A protein and the small-molecule ligand that binds it are described below.
Small molecule (SMILES): Cc1cc(N)nc(CCc2cc(CCN3CCN(C)CC3)cc(F)c2F)c1

Binding-site contacts:
Ligand atom C14 contacts residue HEM1 of chain 1.Z at 2.9 Å.
Ligand atom C07 contacts residue SER314 of chain 1.C at 3.8 Å.
Ligand atom F13 contacts residue PHE313 of chain 1.C at 3.8 Å.
Ligand atom C02 contacts residue HEM1 of chain 1.Z at 3.6 Å.
Ligand atom C11 contacts residue HEM1 of chain 1.Z at 3.6 Å.
Ligand atom F12 contacts residue VAL296 of chain 1.C at 3.2 Å.
Ligand atom N02 contacts residue TRP316 of chain 1.C at 2.9 Å (h-bond).
Ligand atom C03 contacts residue HEM1 of chain 1.Z at 3.2 Å.
Ligand atom N24 contacts residue PHE65 of chain 1.C at 3.8 Å.
Ligand atom N01 contacts residue PRO294 of chain 1.C at 3.7 Å.
Ligand atom C07 contacts residue HEM1 of chain 1.Z at 3.7 Å.
Ligand atom F12 contacts residue HEM1 of chain 1.Z at 3.4 Å.
Ligand atom C27 contacts residue TRP34 of chain 1.D at 3.3 Å (hydrophobic).
Ligand atom C06 contacts residue GLU321 of chain 1.C at 3.5 Å.
Ligand atom F13 contacts residue MET299 of chain 1.C at 2.7 Å.
Ligand atom C02 contacts residue GLU321 of chain 1.C at 3.4 Å.
Ligand atom N01 contacts residue GLU321 of chain 1.C at 2.6 Å (salt-bridge).
Ligand atom C09 contacts residue HEM1 of chain 1.Z at 3.4 Å.
Ligand atom C07 contacts residue PHE313 of chain 1.C at 3.7 Å (hydrophobic).
Ligand atom N02 contacts residue HEM1 of chain 1.Z at 3.1 Å.
Ligand atom C05 contacts residue VAL296 of chain 1.C at 3.6 Å (hydrophobic).
Ligand atom C15 contacts residue HEM1 of chain 1.Z at 3.3 Å.
Ligand atom C07 contacts residue GLY315 of chain 1.C at 3.4 Å.
Ligand atom C07 contacts residue PRO294 of chain 1.C at 3.6 Å (hydrophobic).
Ligand atom C02 contacts residue TRP316 of chain 1.C at 3.8 Å (hydrophobic).
Ligand atom C18 contacts residue HEM1 of chain 1.Z at 3.3 Å.
Ligand atom C09 contacts residue GLU321 of chain 1.C at 3.6 Å.
Ligand atom C08 contacts residue GLU321 of chain 1.C at 3.5 Å.
Ligand atom C04 contacts residue PRO294 of chain 1.C at 3.8 Å (hydrophobic).
Ligand atom C16 contacts residue HEM1 of chain 1.Z at 3.4 Å.
Ligand atom C12 contacts residue HEM1 of chain 1.Z at 3.4 Å.
Ligand atom C13 contacts residue HEM1 of chain 1.Z at 3.0 Å.
Ligand atom C06 contacts residue PRO294 of chain 1.C at 3.7 Å (hydrophobic).
Ligand atom N02 contacts residue GLU321 of chain 1.C at 2.6 Å (salt-bridge).
Ligand atom C13 contacts residue VAL296 of chain 1.C at 3.3 Å (hydrophobic).
Ligand atom C11 contacts residue VAL296 of chain 1.C at 3.7 Å (hydrophobic).
Ligand atom C05 contacts residue PRO294 of chain 1.C at 3.8 Å (hydrophobic).
Ligand atom F13 contacts residue HEM1 of chain 1.Z at 3.5 Å.
Ligand atom F13 contacts residue VAL296 of chain 1.C at 3.1 Å.
Ligand atom C12 contacts residue VAL296 of chain 1.C at 3.1 Å (hydrophobic).

Sequence of chain 1.D:
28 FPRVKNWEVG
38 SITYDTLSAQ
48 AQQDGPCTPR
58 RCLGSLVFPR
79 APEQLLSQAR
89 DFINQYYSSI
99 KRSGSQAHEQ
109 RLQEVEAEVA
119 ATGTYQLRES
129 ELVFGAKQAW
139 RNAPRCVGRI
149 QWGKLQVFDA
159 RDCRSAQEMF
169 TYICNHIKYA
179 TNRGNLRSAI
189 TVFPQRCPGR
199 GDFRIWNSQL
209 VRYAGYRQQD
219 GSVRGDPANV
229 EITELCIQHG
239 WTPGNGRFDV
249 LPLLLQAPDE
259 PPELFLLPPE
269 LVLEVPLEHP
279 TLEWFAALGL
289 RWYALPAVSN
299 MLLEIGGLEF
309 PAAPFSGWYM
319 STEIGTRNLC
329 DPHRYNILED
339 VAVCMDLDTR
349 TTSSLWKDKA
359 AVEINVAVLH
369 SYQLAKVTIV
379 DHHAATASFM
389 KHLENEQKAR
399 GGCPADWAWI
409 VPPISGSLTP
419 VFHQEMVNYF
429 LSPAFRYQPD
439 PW

Sequence of chain 1.C:
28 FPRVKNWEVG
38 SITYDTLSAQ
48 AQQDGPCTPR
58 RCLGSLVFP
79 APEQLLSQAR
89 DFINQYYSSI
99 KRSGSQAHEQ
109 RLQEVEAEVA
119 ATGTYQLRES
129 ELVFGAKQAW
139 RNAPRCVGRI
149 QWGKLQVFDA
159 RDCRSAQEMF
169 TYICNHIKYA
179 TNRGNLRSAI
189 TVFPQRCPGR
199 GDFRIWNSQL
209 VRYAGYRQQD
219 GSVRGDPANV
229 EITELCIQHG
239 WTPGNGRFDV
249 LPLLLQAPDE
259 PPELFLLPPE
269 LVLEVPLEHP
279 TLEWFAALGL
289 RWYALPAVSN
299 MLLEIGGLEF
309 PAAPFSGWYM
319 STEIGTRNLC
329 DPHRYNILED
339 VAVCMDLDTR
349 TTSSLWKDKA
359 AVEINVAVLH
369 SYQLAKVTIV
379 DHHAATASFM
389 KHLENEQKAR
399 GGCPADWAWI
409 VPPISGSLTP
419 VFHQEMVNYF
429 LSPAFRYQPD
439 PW